The small molecule below binds the protein below.
Small molecule (SMILES): N[C@@H](O)Cc1c[nH]c2ccccc12

Sequence of chain 4.C:
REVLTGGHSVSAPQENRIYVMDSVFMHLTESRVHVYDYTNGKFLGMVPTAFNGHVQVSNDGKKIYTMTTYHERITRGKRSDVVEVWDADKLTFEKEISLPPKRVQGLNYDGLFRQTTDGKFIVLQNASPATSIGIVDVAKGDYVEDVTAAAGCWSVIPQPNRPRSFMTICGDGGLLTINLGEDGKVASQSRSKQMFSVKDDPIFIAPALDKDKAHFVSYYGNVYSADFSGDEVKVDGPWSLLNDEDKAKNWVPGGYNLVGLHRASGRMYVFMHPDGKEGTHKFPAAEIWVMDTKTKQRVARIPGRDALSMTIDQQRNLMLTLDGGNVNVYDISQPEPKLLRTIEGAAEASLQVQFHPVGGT

Sequence of chain 4.B:
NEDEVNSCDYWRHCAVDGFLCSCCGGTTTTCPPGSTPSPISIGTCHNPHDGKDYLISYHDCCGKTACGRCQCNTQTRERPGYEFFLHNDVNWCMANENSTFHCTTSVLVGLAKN

Binding-site contacts:
Ligand atom CZ3 contacts residue LEU28 of chain 4.C at 3.6 Å (hydrophobic).
Ligand atom CD2 contacts residue PHE25 of chain 4.C at 3.7 Å (hydrophobic).
Ligand atom CG contacts residue ASP37 of chain 4.B at 3.7 Å.
Ligand atom CD1 contacts residue VAL111 of chain 4.B at 3.9 Å (hydrophobic).
Ligand atom O1 contacts residue ASN112 of chain 4.B at 3.6 Å (h-bond).
Ligand atom O1 contacts residue VAL111 of chain 4.B at 3.7 Å.
Ligand atom CA contacts residue PHE122 of chain 4.B at 3.8 Å (hydrophobic).
Ligand atom CE3 contacts residue ASN112 of chain 4.B at 3.6 Å.
Ligand atom NE1 contacts residue LEU107 of chain 4.C at 3.9 Å.
Ligand atom O1 contacts residue TRP113 of chain 4.B at 3.2 Å (h-bond).
Ligand atom N contacts residue THR125 of chain 4.B at 3.8 Å.
Ligand atom CE2 contacts residue PHE25 of chain 4.C at 3.7 Å (hydrophobic).
Ligand atom CD2 contacts residue ASN112 of chain 4.B at 4.0 Å.
Ligand atom CA contacts residue ASP37 of chain 4.B at 3.5 Å.
Ligand atom N contacts residue ASP37 of chain 4.B at 2.9 Å (salt-bridge).
Ligand atom CE3 contacts residue PHE122 of chain 4.B at 3.9 Å (hydrophobic).
Ligand atom NE1 contacts residue ASP37 of chain 4.B at 3.3 Å (salt-bridge).
Ligand atom CG contacts residue VAL111 of chain 4.B at 3.9 Å (hydrophobic).
Ligand atom CD1 contacts residue ASN109 of chain 4.B at 3.6 Å.
Ligand atom CD2 contacts residue VAL111 of chain 4.B at 3.9 Å (hydrophobic).
Ligand atom O1 contacts residue ASP81 of chain 4.B at 2.2 Å (salt-bridge).
Ligand atom CG contacts residue PHE25 of chain 4.C at 3.9 Å (hydrophobic).
Ligand atom CD1 contacts residue ASP37 of chain 4.B at 3.1 Å.
Ligand atom CB contacts residue PHE122 of chain 4.B at 3.4 Å (hydrophobic).
Ligand atom CZ3 contacts residue ASN112 of chain 4.B at 3.4 Å.
Ligand atom N contacts residue ASP81 of chain 4.B at 3.0 Å (salt-bridge).
Ligand atom O1 contacts residue TRQ62 of chain 4.B at 3.3 Å.
Ligand atom CB contacts residue TRQ62 of chain 4.B at 3.8 Å.
Ligand atom CA contacts residue ASP81 of chain 4.B at 3.3 Å.
Ligand atom CB contacts residue ASP37 of chain 4.B at 2.9 Å.
Ligand atom CZ2 contacts residue LEU107 of chain 4.C at 3.9 Å (hydrophobic).
Ligand atom N contacts residue TRQ62 of chain 4.B at 1.6 Å.
Ligand atom NE1 contacts residue ASP110 of chain 4.B at 4.0 Å.
Ligand atom CZ2 contacts residue GLY106 of chain 4.C at 3.7 Å.
Ligand atom CA contacts residue VAL111 of chain 4.B at 3.4 Å (hydrophobic).
Ligand atom O1 contacts residue PHE122 of chain 4.B at 3.4 Å.
Ligand atom CH2 contacts residue GLY106 of chain 4.C at 3.9 Å.
Ligand atom CA contacts residue TRQ62 of chain 4.B at 2.6 Å.
Ligand atom NE1 contacts residue ASN109 of chain 4.B at 4.0 Å.
Ligand atom CH2 contacts residue LEU28 of chain 4.C at 3.8 Å (hydrophobic).